Binding-site contacts:
Ligand atom C8 contacts residue ASN224 of chain 1.A at 3.8 Å.
Ligand atom C8 contacts residue ASN203 of chain 1.A at 4.4 Å.
Ligand atom O7 contacts residue ASN203 of chain 1.A at 3.3 Å (h-bond).
Ligand atom O7 contacts residue ASN224 of chain 1.A at 3.8 Å.
Ligand atom C2 contacts residue ASN203 of chain 1.A at 2.3 Å.
Ligand atom O7 contacts residue ASN297 of chain 1.A at 4.0 Å.
Ligand atom N2 contacts residue ASN203 of chain 1.A at 2.7 Å (h-bond).
Ligand atom C1 contacts residue SER330 of chain 1.A at 4.4 Å.
Ligand atom O5 contacts residue ASN203 of chain 1.A at 2.4 Å (h-bond).
Ligand atom C5 contacts residue ASN203 of chain 1.A at 3.6 Å.
Ligand atom C1 contacts residue VAL201 of chain 1.A at 4.2 Å (hydrophobic).
Ligand atom O6 contacts residue SER330 of chain 1.A at 4.5 Å.
Ligand atom O5 contacts residue ARG328 of chain 1.A at 2.9 Å (salt-bridge).
Ligand atom C1 contacts residue ASN203 of chain 1.A at 1.4 Å.
Ligand atom C7 contacts residue ASN224 of chain 1.A at 4.3 Å.
Ligand atom C7 contacts residue ASN297 of chain 1.A at 4.5 Å.
Ligand atom O6 contacts residue ARG328 of chain 1.A at 2.9 Å (salt-bridge).
Ligand atom C3 contacts residue ASN203 of chain 1.A at 3.6 Å.
Ligand atom O5 contacts residue SER330 of chain 1.A at 4.4 Å.
Ligand atom C5 contacts residue ARG328 of chain 1.A at 3.9 Å.
Ligand atom C8 contacts residue ASN297 of chain 1.A at 3.5 Å.
Ligand atom C7 contacts residue ASN203 of chain 1.A at 3.2 Å.
Ligand atom C1 contacts residue ARG328 of chain 1.A at 3.8 Å.
Ligand atom C6 contacts residue ARG328 of chain 1.A at 3.7 Å.
Ligand atom C8 contacts residue SER226 of chain 1.A at 3.8 Å.
Ligand atom C4 contacts residue ASN203 of chain 1.A at 4.1 Å.
Ligand atom C8 contacts residue LEU225 of chain 1.A at 3.5 Å (hydrophobic).

Sequence of chain 1.A:
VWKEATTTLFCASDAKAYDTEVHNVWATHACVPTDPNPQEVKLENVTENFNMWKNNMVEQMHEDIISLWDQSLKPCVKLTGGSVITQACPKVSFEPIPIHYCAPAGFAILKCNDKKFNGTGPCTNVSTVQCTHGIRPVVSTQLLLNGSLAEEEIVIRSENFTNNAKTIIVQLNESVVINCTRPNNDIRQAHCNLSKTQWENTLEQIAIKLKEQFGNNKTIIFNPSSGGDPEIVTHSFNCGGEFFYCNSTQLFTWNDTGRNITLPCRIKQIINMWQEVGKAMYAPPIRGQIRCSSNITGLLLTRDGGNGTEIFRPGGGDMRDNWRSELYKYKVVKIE

The small molecule below binds the protein below.
Small molecule (SMILES): CC(=O)N[C@@H]1[C@@H](O)[C@H](O)[C@@H](CO)O[C@H]1O